Binding-site contacts:
Ligand atom C3 contacts residue LEU101 of chain 2.A at 3.7 Å (hydrophobic).
Ligand atom O11 contacts residue ALA171 of chain 2.A at 3.6 Å.
Ligand atom C6 contacts residue LEU101 of chain 2.A at 4.5 Å (hydrophobic).
Ligand atom C3 contacts residue GLY150 of chain 2.A at 4.3 Å.
Ligand atom C3 contacts residue LYS99 of chain 2.A at 3.9 Å.
Ligand atom N7 contacts residue ALA171 of chain 2.A at 4.0 Å.
Ligand atom C1 contacts residue GLY150 of chain 2.A at 4.4 Å.
Ligand atom C3 contacts residue LEU151 of chain 2.A at 4.0 Å (hydrophobic).
Ligand atom C4 contacts residue LEU101 of chain 2.A at 3.8 Å (hydrophobic).
Ligand atom N7 contacts residue LYS148 of chain 2.A at 3.4 Å (salt-bridge).
Ligand atom C10 contacts residue ALA171 of chain 2.A at 3.2 Å (hydrophobic).
Ligand atom C8 contacts residue ALA171 of chain 2.A at 3.7 Å (hydrophobic).
Ligand atom C1 contacts residue LEU101 of chain 2.A at 3.7 Å (hydrophobic).
Ligand atom C1 contacts residue LYS148 of chain 2.A at 2.6 Å.
Ligand atom C9 contacts residue ALA171 of chain 2.A at 4.4 Å (hydrophobic).
Ligand atom C6 contacts residue LYS148 of chain 2.A at 3.5 Å.
Ligand atom C4 contacts residue LYS99 of chain 2.A at 3.5 Å.
Ligand atom C9 contacts residue LYS148 of chain 2.A at 1.3 Å.
Ligand atom C8 contacts residue LYS148 of chain 2.A at 2.3 Å.
Ligand atom C2 contacts residue LEU101 of chain 2.A at 3.5 Å (hydrophobic).
Ligand atom C4 contacts residue GLY100 of chain 2.A at 4.2 Å.
Ligand atom C2 contacts residue LYS148 of chain 2.A at 3.2 Å.
Ligand atom C9 contacts residue LEU101 of chain 2.A at 4.0 Å (hydrophobic).
Ligand atom C2 contacts residue GLY150 of chain 2.A at 3.6 Å.
Ligand atom C2 contacts residue LEU151 of chain 2.A at 3.9 Å (hydrophobic).
Ligand atom O11 contacts residue LYS148 of chain 2.A at 2.7 Å (salt-bridge).
Ligand atom C3 contacts residue GLY100 of chain 2.A at 4.0 Å.

Sequence of chain 2.A:
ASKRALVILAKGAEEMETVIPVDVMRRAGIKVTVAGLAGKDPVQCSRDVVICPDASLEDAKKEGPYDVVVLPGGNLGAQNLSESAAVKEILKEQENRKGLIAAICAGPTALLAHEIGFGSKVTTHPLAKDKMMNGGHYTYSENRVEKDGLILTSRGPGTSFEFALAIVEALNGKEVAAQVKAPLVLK

A small-molecule ligand and the protein it binds are described below.
Small molecule (SMILES): CN1C(=O)C(=O)c2ccccc21